Sequence of chain 1.D:
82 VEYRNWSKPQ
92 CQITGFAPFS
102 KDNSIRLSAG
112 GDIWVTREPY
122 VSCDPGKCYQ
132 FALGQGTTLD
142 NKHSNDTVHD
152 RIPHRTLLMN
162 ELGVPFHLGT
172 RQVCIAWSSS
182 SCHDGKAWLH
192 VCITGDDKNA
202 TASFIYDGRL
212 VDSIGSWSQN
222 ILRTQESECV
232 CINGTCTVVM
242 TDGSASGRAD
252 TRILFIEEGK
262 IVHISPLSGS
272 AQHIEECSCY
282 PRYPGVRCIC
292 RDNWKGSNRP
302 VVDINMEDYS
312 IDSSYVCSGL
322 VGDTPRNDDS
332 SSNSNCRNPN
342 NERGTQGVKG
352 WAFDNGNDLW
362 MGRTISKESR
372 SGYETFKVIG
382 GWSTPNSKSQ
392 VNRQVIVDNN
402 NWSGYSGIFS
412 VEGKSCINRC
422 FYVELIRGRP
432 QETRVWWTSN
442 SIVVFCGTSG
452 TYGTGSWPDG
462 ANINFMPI

The small molecule below binds the protein below.
Small molecule (SMILES): CC(=O)N[C@H]1[C@H](O[C@H]2[C@H](O)[C@@H](NC(C)=O)CO[C@@H]2CO)O[C@H](CO)[C@@H](O)[C@@H]1O

Binding-site contacts:
Ligand atom C8 contacts residue TRP437 of chain 1.D at 3.6 Å (hydrophobic).
Ligand atom N2 contacts residue TRP437 of chain 1.D at 3.5 Å.
Ligand atom O3 contacts residue TRP437 of chain 1.D at 4.3 Å.
Ligand atom N2 contacts residue ASN146 of chain 1.D at 2.8 Å (h-bond).
Ligand atom C4 contacts residue TRP437 of chain 1.D at 4.2 Å (hydrophobic).
Ligand atom C2 contacts residue TRP437 of chain 1.D at 4.0 Å (hydrophobic).
Ligand atom O4 contacts residue TRP437 of chain 1.D at 3.7 Å.
Ligand atom C5 contacts residue ASN146 of chain 1.D at 3.6 Å.
Ligand atom C5 contacts residue TRP437 of chain 1.D at 3.9 Å (hydrophobic).
Ligand atom O7 contacts residue TRP437 of chain 1.D at 3.8 Å.
Ligand atom O7 contacts residue ASN146 of chain 1.D at 3.6 Å (h-bond).
Ligand atom C4 contacts residue ASN146 of chain 1.D at 4.2 Å.
Ligand atom O5 contacts residue TRP437 of chain 1.D at 4.3 Å.
Ligand atom C8 contacts residue ILE469 of chain 1.D at 3.5 Å (hydrophobic).
Ligand atom C3 contacts residue TRP437 of chain 1.D at 3.8 Å (hydrophobic).
Ligand atom C7 contacts residue ASN146 of chain 1.D at 3.4 Å.
Ligand atom O5 contacts residue ASN146 of chain 1.D at 2.4 Å (h-bond).
Ligand atom C1 contacts residue TRP437 of chain 1.D at 3.7 Å (hydrophobic).
Ligand atom C3 contacts residue ASN146 of chain 1.D at 3.7 Å.
Ligand atom C2 contacts residue ASN146 of chain 1.D at 2.3 Å.
Ligand atom C1 contacts residue ASN146 of chain 1.D at 1.4 Å.
Ligand atom C7 contacts residue TRP437 of chain 1.D at 4.1 Å (hydrophobic).